A protein and the small-molecule ligand that binds it are described below.
Small molecule (SMILES): CC(=O)N[C@@H]1[C@@H](O)[C@H](O)[C@@H](CO)O[C@H]1O

Sequence of chain 7.O:
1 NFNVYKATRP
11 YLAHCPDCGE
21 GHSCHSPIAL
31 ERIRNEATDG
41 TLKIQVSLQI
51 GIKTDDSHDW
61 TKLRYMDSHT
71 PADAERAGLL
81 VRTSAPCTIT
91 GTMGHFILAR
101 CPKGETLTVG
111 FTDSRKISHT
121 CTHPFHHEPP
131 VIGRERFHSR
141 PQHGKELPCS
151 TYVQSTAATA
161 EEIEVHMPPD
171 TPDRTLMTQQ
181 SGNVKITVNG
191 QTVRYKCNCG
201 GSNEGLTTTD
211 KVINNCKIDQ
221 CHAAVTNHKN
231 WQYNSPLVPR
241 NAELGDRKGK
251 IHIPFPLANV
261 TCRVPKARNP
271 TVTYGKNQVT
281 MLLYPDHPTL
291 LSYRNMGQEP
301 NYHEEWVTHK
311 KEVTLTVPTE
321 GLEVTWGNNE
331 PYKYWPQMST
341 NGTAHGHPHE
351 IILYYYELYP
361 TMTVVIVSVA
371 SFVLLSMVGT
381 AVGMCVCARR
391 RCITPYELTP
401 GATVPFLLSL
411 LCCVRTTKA

Binding-site contacts:
Ligand atom C8 contacts residue THR116 of chain 7.N at 4.3 Å.
Ligand atom C1 contacts residue ASN259 of chain 7.O at 1.4 Å.
Ligand atom N2 contacts residue THR116 of chain 7.N at 4.1 Å.
Ligand atom C4 contacts residue LYS181 of chain 7.N at 3.6 Å.
Ligand atom O5 contacts residue ASN259 of chain 7.O at 2.3 Å (h-bond).
Ligand atom O3 contacts residue LYS115 of chain 7.N at 3.6 Å (salt-bridge).
Ligand atom C3 contacts residue LYS115 of chain 7.N at 4.3 Å.
Ligand atom C8 contacts residue ASN259 of chain 7.O at 4.2 Å.
Ligand atom N2 contacts residue ASN259 of chain 7.O at 2.8 Å (h-bond).
Ligand atom C2 contacts residue ASN259 of chain 7.O at 2.4 Å.
Ligand atom C4 contacts residue ASN259 of chain 7.O at 4.2 Å.
Ligand atom C3 contacts residue ASN259 of chain 7.O at 3.7 Å.
Ligand atom C5 contacts residue LYS181 of chain 7.N at 3.4 Å.
Ligand atom C8 contacts residue LEU257 of chain 7.O at 4.1 Å (hydrophobic).
Ligand atom C8 contacts residue ALA258 of chain 7.O at 3.7 Å (hydrophobic).
Ligand atom O7 contacts residue ASN259 of chain 7.O at 3.2 Å (h-bond).
Ligand atom O4 contacts residue PHE118 of chain 7.N at 4.1 Å.
Ligand atom C7 contacts residue ASN259 of chain 7.O at 3.2 Å.
Ligand atom O4 contacts residue LYS181 of chain 7.N at 2.7 Å (salt-bridge).
Ligand atom C5 contacts residue ASN259 of chain 7.O at 3.6 Å.
Ligand atom C6 contacts residue LYS181 of chain 7.N at 3.4 Å.
Ligand atom O6 contacts residue LYS181 of chain 7.N at 3.4 Å (salt-bridge).

Sequence of chain 7.N:
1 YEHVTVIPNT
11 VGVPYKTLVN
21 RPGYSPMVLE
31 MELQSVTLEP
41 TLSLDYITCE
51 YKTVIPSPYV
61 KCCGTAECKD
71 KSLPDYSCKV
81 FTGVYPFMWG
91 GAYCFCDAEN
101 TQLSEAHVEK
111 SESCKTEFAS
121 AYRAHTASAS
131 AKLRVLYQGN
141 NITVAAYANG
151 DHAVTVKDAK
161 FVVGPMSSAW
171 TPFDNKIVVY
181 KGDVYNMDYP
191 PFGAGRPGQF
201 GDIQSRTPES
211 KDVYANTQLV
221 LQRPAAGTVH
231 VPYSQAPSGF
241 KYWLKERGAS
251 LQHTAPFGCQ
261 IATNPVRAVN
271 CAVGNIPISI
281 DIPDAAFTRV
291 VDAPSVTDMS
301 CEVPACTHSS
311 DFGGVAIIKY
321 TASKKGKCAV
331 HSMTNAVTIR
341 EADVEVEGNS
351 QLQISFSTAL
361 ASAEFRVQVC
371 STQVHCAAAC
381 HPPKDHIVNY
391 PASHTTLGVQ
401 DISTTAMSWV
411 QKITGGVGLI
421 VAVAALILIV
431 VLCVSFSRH